This protein binds this small molecule.
Small molecule (SMILES): CC(=O)N[C@@H]1[C@@H](O)[C@H](O)[C@@H](CO)O[C@H]1O

Sequence of chain 7.B:
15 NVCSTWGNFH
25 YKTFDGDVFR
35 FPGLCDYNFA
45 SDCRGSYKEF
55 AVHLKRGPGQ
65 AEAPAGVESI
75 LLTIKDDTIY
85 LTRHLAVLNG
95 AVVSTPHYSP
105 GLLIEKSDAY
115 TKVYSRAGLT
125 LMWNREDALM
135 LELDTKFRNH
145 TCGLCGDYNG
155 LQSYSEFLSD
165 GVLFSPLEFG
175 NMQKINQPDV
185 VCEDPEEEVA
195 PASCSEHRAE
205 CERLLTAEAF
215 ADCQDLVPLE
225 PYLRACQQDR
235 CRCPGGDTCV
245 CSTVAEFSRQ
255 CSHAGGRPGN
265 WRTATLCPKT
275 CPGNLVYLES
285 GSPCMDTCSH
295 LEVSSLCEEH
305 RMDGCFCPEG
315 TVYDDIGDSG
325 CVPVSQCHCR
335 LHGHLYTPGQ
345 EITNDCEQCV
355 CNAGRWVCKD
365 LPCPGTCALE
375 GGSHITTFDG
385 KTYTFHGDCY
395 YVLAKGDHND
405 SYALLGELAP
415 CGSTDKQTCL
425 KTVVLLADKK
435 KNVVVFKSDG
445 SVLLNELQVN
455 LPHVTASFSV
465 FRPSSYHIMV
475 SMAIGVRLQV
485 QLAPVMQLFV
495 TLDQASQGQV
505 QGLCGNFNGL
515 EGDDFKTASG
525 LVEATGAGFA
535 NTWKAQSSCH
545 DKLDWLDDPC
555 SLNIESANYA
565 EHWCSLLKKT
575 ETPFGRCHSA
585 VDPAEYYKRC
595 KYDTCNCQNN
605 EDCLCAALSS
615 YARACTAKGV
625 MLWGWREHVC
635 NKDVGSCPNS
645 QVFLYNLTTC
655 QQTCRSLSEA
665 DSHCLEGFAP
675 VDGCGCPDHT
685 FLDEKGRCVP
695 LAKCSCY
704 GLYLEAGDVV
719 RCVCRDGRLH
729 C

Binding-site contacts:
Ligand atom C5 contacts residue ASN650 of chain 7.B at 3.6 Å.
Ligand atom O3 contacts residue ASN650 of chain 7.B at 3.9 Å.
Ligand atom C7 contacts residue ASP682 of chain 7.B at 3.4 Å.
Ligand atom O4 contacts residue ASP682 of chain 7.B at 2.4 Å (salt-bridge).
Ligand atom O5 contacts residue ASN650 of chain 7.B at 2.3 Å (h-bond).
Ligand atom C4 contacts residue ASN650 of chain 7.B at 4.2 Å.
Ligand atom N2 contacts residue ASN650 of chain 7.B at 3.3 Å (h-bond).
Ligand atom C2 contacts residue ASP682 of chain 7.B at 3.7 Å.
Ligand atom C6 contacts residue TRP627 of chain 7.B at 3.8 Å (hydrophobic).
Ligand atom O5 contacts residue TRP627 of chain 7.B at 3.8 Å.
Ligand atom C1 contacts residue ASN650 of chain 7.B at 1.4 Å.
Ligand atom C4 contacts residue ASP682 of chain 7.B at 3.3 Å.
Ligand atom O6 contacts residue TRP627 of chain 7.B at 4.4 Å.
Ligand atom C7 contacts residue ASN650 of chain 7.B at 4.0 Å.
Ligand atom C8 contacts residue ASP682 of chain 7.B at 4.5 Å.
Ligand atom N2 contacts residue ASP682 of chain 7.B at 2.9 Å (salt-bridge).
Ligand atom C3 contacts residue ASP682 of chain 7.B at 3.3 Å.
Ligand atom O7 contacts residue ASP682 of chain 7.B at 3.5 Å (salt-bridge).
Ligand atom C3 contacts residue ASN650 of chain 7.B at 3.7 Å.
Ligand atom C8 contacts residue ASN650 of chain 7.B at 4.0 Å.
Ligand atom C2 contacts residue ASN650 of chain 7.B at 2.5 Å.